Binding-site contacts:
Ligand atom O7 contacts residue ASN271 of chain 1.M at 3.1 Å (h-bond).
Ligand atom C8 contacts residue VAL410 of chain 1.M at 3.6 Å (hydrophobic).
Ligand atom C7 contacts residue VAL410 of chain 1.M at 4.4 Å (hydrophobic).
Ligand atom C2 contacts residue ASN271 of chain 1.M at 2.5 Å.
Ligand atom O5 contacts residue LEU292 of chain 1.M at 3.3 Å.
Ligand atom C6 contacts residue LEU292 of chain 1.M at 3.6 Å (hydrophobic).
Ligand atom C7 contacts residue ASN271 of chain 1.M at 3.2 Å.
Ligand atom N2 contacts residue ASN271 of chain 1.M at 2.9 Å (h-bond).
Ligand atom C5 contacts residue ASN271 of chain 1.M at 3.7 Å.
Ligand atom O5 contacts residue ASN271 of chain 1.M at 2.4 Å (h-bond).
Ligand atom C5 contacts residue LEU292 of chain 1.M at 4.0 Å (hydrophobic).
Ligand atom C1 contacts residue LEU292 of chain 1.M at 4.3 Å (hydrophobic).
Ligand atom C3 contacts residue ASN271 of chain 1.M at 3.8 Å.
Ligand atom C1 contacts residue ASN271 of chain 1.M at 1.4 Å.
Ligand atom C4 contacts residue ASN271 of chain 1.M at 4.2 Å.
Ligand atom C8 contacts residue ASN271 of chain 1.M at 4.2 Å.

Sequence of chain 1.M:
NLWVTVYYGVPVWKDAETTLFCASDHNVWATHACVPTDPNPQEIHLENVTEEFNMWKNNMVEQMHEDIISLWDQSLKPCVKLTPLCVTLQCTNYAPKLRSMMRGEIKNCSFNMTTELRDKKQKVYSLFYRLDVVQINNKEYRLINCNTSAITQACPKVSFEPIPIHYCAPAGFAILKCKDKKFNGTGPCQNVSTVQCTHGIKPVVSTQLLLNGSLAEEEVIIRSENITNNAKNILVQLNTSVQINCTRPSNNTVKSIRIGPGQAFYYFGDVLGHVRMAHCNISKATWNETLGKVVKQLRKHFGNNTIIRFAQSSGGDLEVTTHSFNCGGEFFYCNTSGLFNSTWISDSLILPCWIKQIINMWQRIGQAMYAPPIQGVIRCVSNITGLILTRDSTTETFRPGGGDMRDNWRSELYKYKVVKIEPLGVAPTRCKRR

The protein below binds the small molecule below.
Small molecule (SMILES): CC(=O)N[C@@H]1[C@@H](O)[C@H](O)[C@@H](CO)O[C@H]1O